Binding-site contacts:
Ligand atom C06 contacts residue ARG127 of chain 1.A at 3.5 Å.
Ligand atom C05 contacts residue GLU339 of chain 1.A at 4.4 Å.
Ligand atom C05 contacts residue ALA310 of chain 1.A at 3.9 Å (hydrophobic).
Ligand atom O01 contacts residue TYR336 of chain 1.A at 4.4 Å.
Ligand atom O01 contacts residue ARG127 of chain 1.A at 3.2 Å.
Ligand atom C03 contacts residue TYR336 of chain 1.A at 4.4 Å (hydrophobic).
Ligand atom C04 contacts residue ARG127 of chain 1.A at 4.0 Å.
Ligand atom O02 contacts residue TYR336 of chain 1.A at 3.5 Å.
Ligand atom O01 contacts residue PRO341 of chain 1.A at 4.5 Å.
Ligand atom C03 contacts residue ARG127 of chain 1.A at 4.2 Å.
Ligand atom C03 contacts residue GLU339 of chain 1.A at 4.3 Å.
Ligand atom C05 contacts residue TYR336 of chain 1.A at 3.6 Å (hydrophobic).
Ligand atom O01 contacts residue LYS131 of chain 1.A at 4.0 Å.
Ligand atom O02 contacts residue ALA310 of chain 1.A at 3.7 Å.
Ligand atom C03 contacts residue ASP340 of chain 1.A at 4.4 Å.
Ligand atom C03 contacts residue LYS131 of chain 1.A at 4.3 Å.
Ligand atom O02 contacts residue GLU339 of chain 1.A at 3.2 Å (salt-bridge).
Ligand atom C06 contacts residue PRO341 of chain 1.A at 4.2 Å (hydrophobic).

The small molecule below binds the protein below.
Small molecule (SMILES): CC[C@@H](O)CO

Sequence of chain 1.A:
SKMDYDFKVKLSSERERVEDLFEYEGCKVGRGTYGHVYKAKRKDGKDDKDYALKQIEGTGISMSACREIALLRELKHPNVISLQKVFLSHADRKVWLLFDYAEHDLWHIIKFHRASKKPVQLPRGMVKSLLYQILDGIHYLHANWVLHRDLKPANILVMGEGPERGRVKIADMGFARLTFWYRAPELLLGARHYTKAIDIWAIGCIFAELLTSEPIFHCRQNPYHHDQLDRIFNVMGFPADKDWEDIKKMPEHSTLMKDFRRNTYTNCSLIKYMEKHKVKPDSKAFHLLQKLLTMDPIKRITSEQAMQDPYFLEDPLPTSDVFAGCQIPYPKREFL